This protein binds this small molecule.
Small molecule (SMILES): CC(=O)N[C@@H]1[C@@H](O)[C@H](O)[C@@H](CO)O[C@H]1O

Binding-site contacts:
Ligand atom C1 contacts residue ARG495 of chain 1.E at 4.5 Å.
Ligand atom C5 contacts residue ARG495 of chain 1.E at 4.1 Å.
Ligand atom O6 contacts residue ASN508 of chain 1.E at 4.5 Å.
Ligand atom O5 contacts residue ASN508 of chain 1.E at 2.3 Å (h-bond).
Ligand atom O5 contacts residue ARG495 of chain 1.E at 3.4 Å (salt-bridge).
Ligand atom C1 contacts residue ASN508 of chain 1.E at 1.4 Å.
Ligand atom C6 contacts residue ARG495 of chain 1.E at 3.6 Å.
Ligand atom C3 contacts residue ASN508 of chain 1.E at 3.8 Å.
Ligand atom C4 contacts residue ASN508 of chain 1.E at 4.2 Å.
Ligand atom C2 contacts residue ASN508 of chain 1.E at 2.4 Å.
Ligand atom N2 contacts residue ASN508 of chain 1.E at 2.8 Å (h-bond).
Ligand atom C5 contacts residue ASN508 of chain 1.E at 3.6 Å.
Ligand atom C7 contacts residue ASN508 of chain 1.E at 3.1 Å.
Ligand atom O7 contacts residue ASN508 of chain 1.E at 3.3 Å (h-bond).
Ligand atom O6 contacts residue ARG495 of chain 1.E at 2.7 Å (salt-bridge).
Ligand atom C8 contacts residue ASN508 of chain 1.E at 3.5 Å.

Sequence of chain 1.E:
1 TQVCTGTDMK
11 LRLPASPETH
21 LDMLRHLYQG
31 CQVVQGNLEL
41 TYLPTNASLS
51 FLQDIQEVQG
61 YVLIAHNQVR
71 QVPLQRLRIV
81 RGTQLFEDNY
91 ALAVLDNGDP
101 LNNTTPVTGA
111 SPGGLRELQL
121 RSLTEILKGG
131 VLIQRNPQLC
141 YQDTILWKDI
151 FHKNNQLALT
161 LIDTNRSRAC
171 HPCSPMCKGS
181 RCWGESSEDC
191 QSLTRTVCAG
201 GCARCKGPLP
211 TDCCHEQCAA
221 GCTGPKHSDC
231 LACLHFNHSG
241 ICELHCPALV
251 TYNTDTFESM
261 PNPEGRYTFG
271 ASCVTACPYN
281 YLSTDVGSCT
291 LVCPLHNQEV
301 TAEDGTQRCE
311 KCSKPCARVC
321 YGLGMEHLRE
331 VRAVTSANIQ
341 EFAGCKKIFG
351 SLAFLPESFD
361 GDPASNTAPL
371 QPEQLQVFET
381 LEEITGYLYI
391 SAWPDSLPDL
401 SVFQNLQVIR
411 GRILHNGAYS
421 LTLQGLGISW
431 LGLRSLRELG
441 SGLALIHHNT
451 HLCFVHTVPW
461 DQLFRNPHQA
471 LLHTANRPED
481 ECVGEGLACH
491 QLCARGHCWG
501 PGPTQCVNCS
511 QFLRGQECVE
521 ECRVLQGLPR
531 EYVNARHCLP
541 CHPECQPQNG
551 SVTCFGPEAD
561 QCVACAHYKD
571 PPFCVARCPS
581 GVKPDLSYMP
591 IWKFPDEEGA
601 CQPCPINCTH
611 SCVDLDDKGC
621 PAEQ